Sequence of chain 1.A:
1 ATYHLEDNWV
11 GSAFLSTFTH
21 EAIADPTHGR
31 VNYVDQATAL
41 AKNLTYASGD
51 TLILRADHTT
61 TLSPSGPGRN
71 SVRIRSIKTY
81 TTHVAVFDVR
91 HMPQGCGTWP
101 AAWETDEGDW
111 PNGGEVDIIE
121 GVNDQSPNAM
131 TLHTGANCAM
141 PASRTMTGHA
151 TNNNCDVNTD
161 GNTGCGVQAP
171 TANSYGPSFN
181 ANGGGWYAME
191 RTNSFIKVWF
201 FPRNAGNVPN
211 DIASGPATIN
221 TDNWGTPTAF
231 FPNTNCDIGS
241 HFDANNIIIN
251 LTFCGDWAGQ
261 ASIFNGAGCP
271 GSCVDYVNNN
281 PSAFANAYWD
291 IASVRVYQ

Binding-site contacts:
Ligand atom C4 contacts residue ASN43 of chain 1.A at 4.2 Å.
Ligand atom O2 contacts residue TYR46 of chain 1.A at 3.8 Å.
Ligand atom O3 contacts residue GLY49 of chain 1.A at 3.5 Å.
Ligand atom O5 contacts residue ASN43 of chain 1.A at 2.4 Å (h-bond).
Ligand atom C3 contacts residue SER48 of chain 1.A at 4.2 Å.
Ligand atom C4 contacts residue GLY49 of chain 1.A at 3.9 Å.
Ligand atom N2 contacts residue ASN43 of chain 1.A at 2.8 Å (h-bond).
Ligand atom C3 contacts residue GLY49 of chain 1.A at 4.3 Å.
Ligand atom C6 contacts residue TYR46 of chain 1.A at 3.8 Å (hydrophobic).
Ligand atom C5 contacts residue ASN43 of chain 1.A at 3.6 Å.
Ligand atom O7 contacts residue ASN43 of chain 1.A at 4.4 Å.
Ligand atom C4 contacts residue ASP50 of chain 1.A at 4.1 Å.
Ligand atom C8 contacts residue ASN43 of chain 1.A at 4.1 Å.
Ligand atom O3 contacts residue THR51 of chain 1.A at 2.9 Å (h-bond).
Ligand atom O7 contacts residue TYR46 of chain 1.A at 4.2 Å.
Ligand atom C3 contacts residue ASN43 of chain 1.A at 3.7 Å.
Ligand atom O6 contacts residue ARG90 of chain 1.A at 3.8 Å.
Ligand atom C2 contacts residue ASN43 of chain 1.A at 2.3 Å.
Ligand atom C1 contacts residue TYR46 of chain 1.A at 3.8 Å (hydrophobic).
Ligand atom C2 contacts residue THR51 of chain 1.A at 3.7 Å.
Ligand atom C5 contacts residue TYR46 of chain 1.A at 3.7 Å (hydrophobic).
Ligand atom O5 contacts residue TYR46 of chain 1.A at 4.0 Å.
Ligand atom C7 contacts residue ASN43 of chain 1.A at 3.6 Å.
Ligand atom O2 contacts residue THR51 of chain 1.A at 4.3 Å.
Ligand atom O3 contacts residue SER48 of chain 1.A at 3.0 Å (h-bond).
Ligand atom O6 contacts residue ARG55 of chain 1.A at 3.6 Å (salt-bridge).
Ligand atom C3 contacts residue THR51 of chain 1.A at 3.6 Å.
Ligand atom O4 contacts residue GLY49 of chain 1.A at 3.5 Å.
Ligand atom C8 contacts residue TYR46 of chain 1.A at 3.5 Å (hydrophobic).
Ligand atom O4 contacts residue ARG90 of chain 1.A at 3.7 Å.
Ligand atom C7 contacts residue TYR46 of chain 1.A at 4.2 Å (hydrophobic).
Ligand atom C1 contacts residue ASN43 of chain 1.A at 1.4 Å.
Ligand atom O2 contacts residue SER48 of chain 1.A at 3.9 Å.
Ligand atom C6 contacts residue ARG90 of chain 1.A at 3.8 Å.
Ligand atom C6 contacts residue ILE53 of chain 1.A at 4.0 Å (hydrophobic).
Ligand atom C3 contacts residue ASP50 of chain 1.A at 3.3 Å.
Ligand atom O7 contacts residue THR51 of chain 1.A at 4.0 Å.
Ligand atom O4 contacts residue ASP50 of chain 1.A at 3.7 Å.
Ligand atom O6 contacts residue ILE53 of chain 1.A at 4.4 Å.
Ligand atom O3 contacts residue ASP50 of chain 1.A at 2.8 Å (salt-bridge).

This protein binds this small molecule.
Small molecule (SMILES): CC(=O)N[C@H]1[C@H](O[C@H]2[C@H](O)[C@@H](NC(C)=O)CO[C@@H]2CO)O[C@H](CO)[C@@H](O[C@@H]2O[C@H](CO[C@H]3O[C@H](CO[C@H]4O[C@H](CO)[C@@H](O)[C@H](O)[C@@H]4O[C@H]4O[C@H](CO)[C@@H](O)[C@H](O)[C@@H]4O)[C@@H](O)[C@H](O[C@H]4O[C@H](CO)[C@@H](O)[C@H](O)[C@@H]4O)[C@@H]3O)[C@@H](O)[C@H](O)[C@@H]2O)[C@@H]1O